Binding-site contacts:
Ligand atom OT1 contacts residue SER267 of chain 1.A at 3.3 Å (h-bond).
Ligand atom C15 contacts residue CHO1 of chain 1.G at 3.8 Å.
Ligand atom C21 contacts residue VAL263 of chain 1.A at 4.2 Å (hydrophobic).
Ligand atom C16 contacts residue LEU31 of chain 1.A at 3.8 Å (hydrophobic).
Ligand atom C7 contacts residue CHO1 of chain 1.G at 3.4 Å.
Ligand atom OT1 contacts residue GLN264 of chain 1.A at 4.0 Å.
Ligand atom C12 contacts residue LEU287 of chain 1.A at 4.2 Å (hydrophobic).
Ligand atom C26 contacts residue GLN264 of chain 1.A at 4.2 Å.
Ligand atom C12 contacts residue MET290 of chain 1.A at 3.7 Å (hydrophobic).
Ligand atom OT1 contacts residue THR268 of chain 1.A at 4.2 Å.
Ligand atom C26 contacts residue SER267 of chain 1.A at 3.4 Å.
Ligand atom O7 contacts residue VAL202 of chain 1.A at 3.0 Å.
Ligand atom C19 contacts residue THR203 of chain 1.A at 4.0 Å.
Ligand atom C9 contacts residue CHO1 of chain 1.G at 3.5 Å.
Ligand atom C27 contacts residue SER267 of chain 1.A at 3.8 Å.
Ligand atom C21 contacts residue MET290 of chain 1.A at 3.5 Å (hydrophobic).
Ligand atom C7 contacts residue VAL202 of chain 1.A at 4.0 Å (hydrophobic).
Ligand atom C11 contacts residue ILE291 of chain 1.A at 4.0 Å (hydrophobic).
Ligand atom C17 contacts residue CHO1 of chain 1.G at 3.9 Å.
Ligand atom C1 contacts residue ILE291 of chain 1.A at 4.0 Å (hydrophobic).
Ligand atom C6 contacts residue THR203 of chain 1.A at 3.4 Å.
Ligand atom C7 contacts residue THR203 of chain 1.A at 3.6 Å.
Ligand atom C4 contacts residue THR203 of chain 1.A at 4.1 Å.
Ligand atom C5 contacts residue THR203 of chain 1.A at 3.4 Å.
Ligand atom O7 contacts residue MET34 of chain 1.A at 4.2 Å.
Ligand atom C15 contacts residue VAL202 of chain 1.A at 3.6 Å (hydrophobic).
Ligand atom N25 contacts residue GLN264 of chain 1.A at 4.0 Å.
Ligand atom C23 contacts residue LEU31 of chain 1.A at 4.1 Å (hydrophobic).
Ligand atom C13 contacts residue CHO1 of chain 1.G at 4.3 Å.
Ligand atom O7 contacts residue CHO1 of chain 1.G at 3.3 Å (h-bond).
Ligand atom C27 contacts residue GLN264 of chain 1.A at 3.6 Å.
Ligand atom O7 contacts residue THR203 of chain 1.A at 3.9 Å.
Ligand atom C14 contacts residue CHO1 of chain 1.G at 3.2 Å.
Ligand atom C15 contacts residue LEU31 of chain 1.A at 3.8 Å (hydrophobic).
Ligand atom OT2 contacts residue GLN264 of chain 1.A at 3.2 Å (h-bond).
Ligand atom C16 contacts residue CHO1 of chain 1.G at 3.9 Å.
Ligand atom C8 contacts residue CHO1 of chain 1.G at 3.4 Å.
Ligand atom C18 contacts residue LEU287 of chain 1.A at 3.7 Å (hydrophobic).
Ligand atom C6 contacts residue CHO1 of chain 1.G at 3.1 Å.
Ligand atom O7 contacts residue SER199 of chain 1.A at 4.2 Å.

This protein binds this small molecule.
Small molecule (SMILES): C[C@H](CCC(=O)NCC(=O)O)[C@H]1CC[C@H]2[C@@H]3C(O)C[C@@H]4C[C@H](O)CC[C@]4(C)[C@H]3CC[C@]12C

Sequence of chain 1.A:
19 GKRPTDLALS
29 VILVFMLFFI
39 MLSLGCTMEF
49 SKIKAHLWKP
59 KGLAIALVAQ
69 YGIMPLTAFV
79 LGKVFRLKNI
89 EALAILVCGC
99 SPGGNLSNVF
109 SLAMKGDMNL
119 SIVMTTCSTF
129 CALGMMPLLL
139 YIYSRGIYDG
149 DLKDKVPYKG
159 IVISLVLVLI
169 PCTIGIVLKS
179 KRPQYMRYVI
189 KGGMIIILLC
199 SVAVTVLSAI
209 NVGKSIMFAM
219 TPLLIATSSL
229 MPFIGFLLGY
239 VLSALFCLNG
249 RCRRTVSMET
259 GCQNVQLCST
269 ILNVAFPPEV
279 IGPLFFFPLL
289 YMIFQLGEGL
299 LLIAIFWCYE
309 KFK